Binding-site contacts:
Ligand atom N4 contacts residue TYR84 of chain 1.A at 3.4 Å.
Ligand atom C12 contacts residue GLY17 of chain 1.A at 3.7 Å.
Ligand atom C23 contacts residue MET85 of chain 1.A at 3.4 Å (hydrophobic).
Ligand atom C24 contacts residue MET85 of chain 1.A at 3.8 Å (hydrophobic).
Ligand atom N2 contacts residue LYS38 of chain 1.A at 3.7 Å.
Ligand atom C25 contacts residue ALA36 of chain 1.A at 3.7 Å (hydrophobic).
Ligand atom C1 contacts residue LYS38 of chain 1.A at 3.4 Å.
Ligand atom C20 contacts residue GLY88 of chain 1.A at 3.7 Å.
Ligand atom O1 contacts residue LYS38 of chain 1.A at 2.9 Å (salt-bridge).
Ligand atom N7 contacts residue MET85 of chain 1.A at 3.0 Å (h-bond).
Ligand atom C18 contacts residue LEU136 of chain 1.A at 3.8 Å (hydrophobic).
Ligand atom C19 contacts residue LEU16 of chain 1.A at 3.8 Å (hydrophobic).
Ligand atom C7 contacts residue PHE21 of chain 1.A at 3.6 Å (hydrophobic).
Ligand atom C3 contacts residue ASP147 of chain 1.A at 3.4 Å.
Ligand atom C24 contacts residue LEU136 of chain 1.A at 3.5 Å (hydrophobic).
Ligand atom C26 contacts residue VAL24 of chain 1.A at 3.7 Å (hydrophobic).
Ligand atom C6 contacts residue VAL154 of chain 1.A at 3.8 Å (hydrophobic).
Ligand atom C16 contacts residue LYS38 of chain 1.A at 3.7 Å.
Ligand atom C24 contacts residue GLU83 of chain 1.A at 3.4 Å.
Ligand atom C19 contacts residue MET85 of chain 1.A at 3.7 Å (hydrophobic).
Ligand atom C6 contacts residue SER151 of chain 1.A at 3.7 Å.
Ligand atom C22 contacts residue LEU16 of chain 1.A at 3.4 Å (hydrophobic).
Ligand atom C2 contacts residue ASP147 of chain 1.A at 3.6 Å.
Ligand atom C13 contacts residue VAL24 of chain 1.A at 3.7 Å (hydrophobic).
Ligand atom N3 contacts residue LEU16 of chain 1.A at 3.7 Å.
Ligand atom C10 contacts residue THR18 of chain 1.A at 3.6 Å.
Ligand atom C15 contacts residue LYS38 of chain 1.A at 3.4 Å.
Ligand atom C25 contacts residue LEU136 of chain 1.A at 3.3 Å (hydrophobic).
Ligand atom N2 contacts residue ASP147 of chain 1.A at 3.4 Å (salt-bridge).
Ligand atom O1 contacts residue VAL24 of chain 1.A at 3.5 Å.
Ligand atom C20 contacts residue MET85 of chain 1.A at 3.4 Å (hydrophobic).
Ligand atom C1 contacts residue ASP147 of chain 1.A at 3.8 Å.
Ligand atom N7 contacts residue TYR84 of chain 1.A at 3.7 Å.
Ligand atom N6 contacts residue GLY88 of chain 1.A at 3.7 Å.
Ligand atom N4 contacts residue MET85 of chain 1.A at 2.8 Å (h-bond).
Ligand atom C11 contacts residue GLY17 of chain 1.A at 3.8 Å.
Ligand atom C7 contacts residue ASP147 of chain 1.A at 3.4 Å.
Ligand atom C24 contacts residue ALA36 of chain 1.A at 3.5 Å (hydrophobic).
Ligand atom C7 contacts residue LYS38 of chain 1.A at 3.6 Å.
Ligand atom C23 contacts residue GLY88 of chain 1.A at 3.6 Å.

A small-molecule ligand and the protein it binds are described below.
Small molecule (SMILES): CC(C)OC1CN(C(=O)N[C@@H]2CCCCc3cc(-c4ccnc(Nc5cnn(C)c5)n4)ccc32)C1

Sequence of chain 1.A:
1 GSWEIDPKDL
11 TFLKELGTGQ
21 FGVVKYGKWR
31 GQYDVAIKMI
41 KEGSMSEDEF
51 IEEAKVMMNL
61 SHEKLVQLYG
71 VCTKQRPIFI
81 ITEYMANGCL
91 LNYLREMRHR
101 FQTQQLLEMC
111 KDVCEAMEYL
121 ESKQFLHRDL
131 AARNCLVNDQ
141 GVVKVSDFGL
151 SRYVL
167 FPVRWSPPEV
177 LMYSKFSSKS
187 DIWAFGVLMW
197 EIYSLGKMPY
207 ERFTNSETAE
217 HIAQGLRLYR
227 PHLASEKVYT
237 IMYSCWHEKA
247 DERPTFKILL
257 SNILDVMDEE